Sequence of chain 2.A:
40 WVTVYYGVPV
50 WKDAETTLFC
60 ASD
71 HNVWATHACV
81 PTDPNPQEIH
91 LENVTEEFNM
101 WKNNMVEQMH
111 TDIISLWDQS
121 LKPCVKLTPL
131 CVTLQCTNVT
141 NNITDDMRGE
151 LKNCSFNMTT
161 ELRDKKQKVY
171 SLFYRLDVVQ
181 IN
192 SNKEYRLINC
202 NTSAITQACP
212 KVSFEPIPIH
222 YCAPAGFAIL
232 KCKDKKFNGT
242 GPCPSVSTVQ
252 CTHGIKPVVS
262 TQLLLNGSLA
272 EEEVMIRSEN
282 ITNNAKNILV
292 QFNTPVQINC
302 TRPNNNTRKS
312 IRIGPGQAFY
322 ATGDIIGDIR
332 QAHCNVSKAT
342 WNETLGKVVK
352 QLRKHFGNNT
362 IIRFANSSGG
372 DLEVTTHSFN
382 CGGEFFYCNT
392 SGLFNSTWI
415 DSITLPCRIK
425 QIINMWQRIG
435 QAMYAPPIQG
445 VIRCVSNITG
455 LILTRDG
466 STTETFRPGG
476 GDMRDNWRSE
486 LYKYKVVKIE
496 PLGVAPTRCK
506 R

This small molecule binds to this protein.
Small molecule (SMILES): CC(=O)N[C@@H]1[C@@H](O)[C@H](O)[C@@H](CO)O[C@H]1O

Binding-site contacts:
Ligand atom O5 contacts residue ILE400 of chain 2.A at 3.5 Å.
Ligand atom C1 contacts residue ASN343 of chain 2.A at 1.4 Å.
Ligand atom C7 contacts residue ASN343 of chain 2.A at 3.2 Å.
Ligand atom C3 contacts residue ILE400 of chain 2.A at 4.4 Å (hydrophobic).
Ligand atom C5 contacts residue ILE400 of chain 2.A at 3.7 Å (hydrophobic).
Ligand atom O5 contacts residue ASN343 of chain 2.A at 2.4 Å (h-bond).
Ligand atom N2 contacts residue ASN343 of chain 2.A at 2.8 Å (h-bond).
Ligand atom O7 contacts residue ASN343 of chain 2.A at 3.5 Å (h-bond).
Ligand atom C5 contacts residue ASN343 of chain 2.A at 3.6 Å.
Ligand atom C1 contacts residue ILE400 of chain 2.A at 3.7 Å (hydrophobic).
Ligand atom C8 contacts residue ASN343 of chain 2.A at 4.1 Å.
Ligand atom C2 contacts residue ASN343 of chain 2.A at 2.4 Å.
Ligand atom C3 contacts residue ASN343 of chain 2.A at 3.6 Å.
Ligand atom C6 contacts residue ILE400 of chain 2.A at 4.3 Å (hydrophobic).
Ligand atom C4 contacts residue ASN343 of chain 2.A at 4.1 Å.
Ligand atom C8 contacts residue LYS339 of chain 2.A at 3.7 Å.